Sequence of chain 3.A:
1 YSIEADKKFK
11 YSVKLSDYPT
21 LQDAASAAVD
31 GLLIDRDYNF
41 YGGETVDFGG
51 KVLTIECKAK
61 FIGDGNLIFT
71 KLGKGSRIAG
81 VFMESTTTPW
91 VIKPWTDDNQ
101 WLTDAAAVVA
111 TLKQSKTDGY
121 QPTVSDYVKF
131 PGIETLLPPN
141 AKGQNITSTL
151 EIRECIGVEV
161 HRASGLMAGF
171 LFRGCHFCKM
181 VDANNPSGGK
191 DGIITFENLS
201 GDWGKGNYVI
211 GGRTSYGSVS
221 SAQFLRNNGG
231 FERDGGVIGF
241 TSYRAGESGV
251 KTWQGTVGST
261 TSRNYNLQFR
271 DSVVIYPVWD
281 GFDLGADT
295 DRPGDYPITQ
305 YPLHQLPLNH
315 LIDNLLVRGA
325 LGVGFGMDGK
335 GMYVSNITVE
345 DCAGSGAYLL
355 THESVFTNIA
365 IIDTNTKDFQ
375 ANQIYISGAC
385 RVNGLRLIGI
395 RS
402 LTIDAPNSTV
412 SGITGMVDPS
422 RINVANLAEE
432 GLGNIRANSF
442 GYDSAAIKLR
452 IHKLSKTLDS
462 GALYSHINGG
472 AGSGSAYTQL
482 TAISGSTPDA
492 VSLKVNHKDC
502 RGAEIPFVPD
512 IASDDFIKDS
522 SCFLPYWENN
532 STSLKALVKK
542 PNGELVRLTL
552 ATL

This protein binds this small molecule.
Small molecule (SMILES): C[C@@H]1O[C@@H](O)[C@H](O)[C@H](O)[C@H]1O[C@H]1O[C@H](CO)[C@@H](O)[C@H](O[C@H]2O[C@H](C)[C@@H](O)C[C@@H]2O)[C@@H]1O[C@H]1O[C@H](CO)[C@H](O[C@H]2O[C@H](CO)[C@@H](O)[C@H](O)[C@H]2O)[C@H](O[C@@H]2O[C@@H](C)[C@H](O[C@H]3O[C@H](CO)[C@@H](O)[C@H](O[C@H]4O[C@H](C)[C@@H](O)C[C@@H]4O)[C@@H]3O[C@H]3O[C@H](CO)[C@H](O)[C@H](O)[C@H]3O)[C@@H](O)[C@H]2O)[C@H]1O

Binding-site contacts:
Ligand atom C2 contacts residue ASP283 of chain 3.A at 3.5 Å.
Ligand atom C4 contacts residue GLU247 of chain 3.A at 3.4 Å.
Ligand atom O3 contacts residue ASP283 of chain 3.A at 2.7 Å (salt-bridge).
Ligand atom O1 contacts residue ASP280 of chain 3.A at 2.6 Å (salt-bridge).
Ligand atom C3 contacts residue GLU197 of chain 3.A at 3.5 Å.
Ligand atom O5 contacts residue GLU247 of chain 3.A at 3.6 Å.
Ligand atom O4 contacts residue LYS190 of chain 3.A at 2.7 Å (salt-bridge).
Ligand atom O6 contacts residue GLU247 of chain 3.A at 2.7 Å (salt-bridge).
Ligand atom O2 contacts residue ASP191 of chain 3.A at 3.4 Å.
Ligand atom C1 contacts residue LYS251 of chain 3.A at 3.6 Å.
Ligand atom O2 contacts residue ARG173 of chain 3.A at 2.5 Å (salt-bridge).
Ligand atom C2 contacts residue GLU197 of chain 3.A at 3.4 Å.
Ligand atom O5 contacts residue TRP279 of chain 3.A at 3.5 Å.
Ligand atom C5 contacts residue TRP253 of chain 3.A at 3.6 Å (hydrophobic).
Ligand atom O5 contacts residue GLU247 of chain 3.A at 3.6 Å.
Ligand atom C4 contacts residue GLU197 of chain 3.A at 3.6 Å.
Ligand atom C6 contacts residue GLU247 of chain 3.A at 3.6 Å.
Ligand atom O4 contacts residue THR195 of chain 3.A at 3.5 Å.
Ligand atom O2 contacts residue GLU197 of chain 3.A at 2.8 Å (salt-bridge).
Ligand atom C1 contacts residue ASP280 of chain 3.A at 3.6 Å.
Ligand atom O4 contacts residue VAL124 of chain 3.A at 3.6 Å.
Ligand atom C3 contacts residue ASP283 of chain 3.A at 3.6 Å.
Ligand atom O6 contacts residue LYS251 of chain 3.A at 3.1 Å (salt-bridge).
Ligand atom O3 contacts residue ASP191 of chain 3.A at 2.7 Å (salt-bridge).
Ligand atom C6 contacts residue TRP253 of chain 3.A at 3.5 Å (hydrophobic).
Ligand atom C6 contacts residue GLU247 of chain 3.A at 3.4 Å.
Ligand atom O3 contacts residue LYS251 of chain 3.A at 3.1 Å.
Ligand atom O6 contacts residue GLN254 of chain 3.A at 3.0 Å (h-bond).
Ligand atom O6 contacts residue LYS251 of chain 3.A at 2.8 Å (salt-bridge).
Ligand atom O6 contacts residue TRP253 of chain 3.A at 3.6 Å.
Ligand atom O3 contacts residue GLN254 of chain 3.A at 3.0 Å (h-bond).
Ligand atom O4 contacts residue GLU197 of chain 3.A at 2.7 Å (salt-bridge).
Ligand atom C6 contacts residue LYS190 of chain 3.A at 3.6 Å.
Ligand atom O2 contacts residue ASP283 of chain 3.A at 2.8 Å (salt-bridge).
Ligand atom O5 contacts residue LYS251 of chain 3.A at 2.8 Å (salt-bridge).
Ligand atom O2 contacts residue GLN254 of chain 3.A at 3.6 Å (h-bond).
Ligand atom C4 contacts residue TRP253 of chain 3.A at 3.6 Å (hydrophobic).
Ligand atom C3 contacts residue GLN254 of chain 3.A at 3.6 Å.
Ligand atom O4 contacts residue VAL219 of chain 3.A at 3.4 Å.
Ligand atom C1 contacts residue ASP283 of chain 3.A at 3.6 Å.